The small molecule below binds the protein below.
Small molecule (SMILES): O=c1[nH]c2cc(O)ccc2n1-c1nc2ccccc2[nH]1

Sequence of chain 1.A:
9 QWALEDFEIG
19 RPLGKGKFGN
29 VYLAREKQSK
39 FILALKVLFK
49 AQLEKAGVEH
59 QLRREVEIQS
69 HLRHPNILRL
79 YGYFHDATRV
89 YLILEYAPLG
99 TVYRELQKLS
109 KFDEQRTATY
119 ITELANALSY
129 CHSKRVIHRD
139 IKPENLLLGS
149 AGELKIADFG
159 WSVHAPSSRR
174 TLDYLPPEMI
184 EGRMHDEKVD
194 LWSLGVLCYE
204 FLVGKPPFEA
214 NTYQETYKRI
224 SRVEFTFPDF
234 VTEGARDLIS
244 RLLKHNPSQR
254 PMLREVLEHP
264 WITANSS

Binding-site contacts:
Ligand atom OAA contacts residue ALA95 of chain 1.A at 2.7 Å (h-bond).
Ligand atom NAK contacts residue GLU93 of chain 1.A at 3.2 Å (salt-bridge).
Ligand atom OAH contacts residue ASP156 of chain 1.A at 2.9 Å (salt-bridge).
Ligand atom NAK contacts residue LEU76 of chain 1.A at 3.8 Å.
Ligand atom NAK contacts residue ALA42 of chain 1.A at 3.5 Å.
Ligand atom NAP contacts residue LEU21 of chain 1.A at 4.0 Å.
Ligand atom CAB contacts residue GLU93 of chain 1.A at 3.8 Å.
Ligand atom CAI contacts residue LEU145 of chain 1.A at 4.0 Å (hydrophobic).
Ligand atom NAP contacts residue ALA95 of chain 1.A at 3.2 Å (h-bond).
Ligand atom CAF contacts residue VAL29 of chain 1.A at 3.9 Å (hydrophobic).
Ligand atom CAS contacts residue LEU21 of chain 1.A at 4.0 Å (hydrophobic).
Ligand atom CAR contacts residue GLY98 of chain 1.A at 3.5 Å.
Ligand atom CAQ contacts residue ALA95 of chain 1.A at 3.6 Å (hydrophobic).
Ligand atom CAI contacts residue LEU76 of chain 1.A at 3.8 Å (hydrophobic).
Ligand atom CAN contacts residue LEU21 of chain 1.A at 3.9 Å (hydrophobic).
Ligand atom CAD contacts residue VAL29 of chain 1.A at 3.9 Å (hydrophobic).
Ligand atom CAO contacts residue ALA95 of chain 1.A at 3.6 Å (hydrophobic).
Ligand atom OAA contacts residue ALA42 of chain 1.A at 4.0 Å.
Ligand atom CAJ contacts residue LEU76 of chain 1.A at 4.0 Å (hydrophobic).
Ligand atom CAB contacts residue ALA42 of chain 1.A at 3.9 Å (hydrophobic).
Ligand atom OAA contacts residue TYR94 of chain 1.A at 3.3 Å.
Ligand atom CAS contacts residue GLY98 of chain 1.A at 3.9 Å.
Ligand atom CAG contacts residue ASP156 of chain 1.A at 3.9 Å.
Ligand atom CAL contacts residue LEU145 of chain 1.A at 4.0 Å (hydrophobic).
Ligand atom CAQ contacts residue GLY98 of chain 1.A at 3.4 Å.
Ligand atom NAK contacts residue LEU145 of chain 1.A at 3.8 Å.
Ligand atom CAT contacts residue LEU21 of chain 1.A at 3.4 Å (hydrophobic).
Ligand atom CAQ contacts residue PRO96 of chain 1.A at 3.8 Å (hydrophobic).
Ligand atom CAE contacts residue LEU145 of chain 1.A at 3.8 Å (hydrophobic).
Ligand atom CAG contacts residue VAL29 of chain 1.A at 4.0 Å (hydrophobic).
Ligand atom NAC contacts residue LEU145 of chain 1.A at 3.7 Å.
Ligand atom CAJ contacts residue LEU145 of chain 1.A at 3.5 Å (hydrophobic).
Ligand atom CAB contacts residue ALA95 of chain 1.A at 3.7 Å (hydrophobic).
Ligand atom OAA contacts residue GLU93 of chain 1.A at 3.6 Å.
Ligand atom NAM contacts residue LEU21 of chain 1.A at 3.8 Å.
Ligand atom CAF contacts residue ASP156 of chain 1.A at 4.0 Å.
Ligand atom CAJ contacts residue VAL29 of chain 1.A at 3.9 Å (hydrophobic).
Ligand atom CAO contacts residue GLY98 of chain 1.A at 3.7 Å.
Ligand atom CAD contacts residue LEU145 of chain 1.A at 3.5 Å (hydrophobic).
Ligand atom CAB contacts residue LEU145 of chain 1.A at 3.9 Å (hydrophobic).